Sequence of chain 1.A:
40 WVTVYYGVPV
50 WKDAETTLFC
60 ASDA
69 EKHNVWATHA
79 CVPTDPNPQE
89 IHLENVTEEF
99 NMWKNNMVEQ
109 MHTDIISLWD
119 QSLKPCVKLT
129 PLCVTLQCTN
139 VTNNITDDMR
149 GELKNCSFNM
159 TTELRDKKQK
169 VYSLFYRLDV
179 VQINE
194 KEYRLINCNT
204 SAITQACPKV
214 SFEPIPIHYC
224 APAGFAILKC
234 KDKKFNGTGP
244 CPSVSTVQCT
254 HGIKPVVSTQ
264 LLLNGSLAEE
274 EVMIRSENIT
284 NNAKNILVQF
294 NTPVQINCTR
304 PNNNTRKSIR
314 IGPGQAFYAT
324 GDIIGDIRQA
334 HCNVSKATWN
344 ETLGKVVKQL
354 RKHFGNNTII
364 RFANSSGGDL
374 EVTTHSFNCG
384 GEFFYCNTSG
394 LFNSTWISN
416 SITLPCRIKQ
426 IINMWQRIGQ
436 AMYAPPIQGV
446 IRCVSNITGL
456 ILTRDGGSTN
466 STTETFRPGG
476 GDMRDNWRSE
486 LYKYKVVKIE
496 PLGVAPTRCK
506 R

This protein binds this small molecule.
Small molecule (SMILES): CC(=O)N[C@H]1[C@H](O[C@H]2[C@H](O)[C@@H](NC(C)=O)CO[C@@H]2CO)O[C@H](CO)[C@@H](O)[C@@H]1O

Binding-site contacts:
Ligand atom C1 contacts residue ASN157 of chain 1.A at 1.4 Å.
Ligand atom C8 contacts residue THR133 of chain 1.A at 3.2 Å.
Ligand atom C7 contacts residue ASN157 of chain 1.A at 3.2 Å.
Ligand atom C8 contacts residue SER155 of chain 1.A at 4.1 Å.
Ligand atom O7 contacts residue ASN157 of chain 1.A at 3.6 Å (h-bond).
Ligand atom O5 contacts residue ASN157 of chain 1.A at 2.4 Å (h-bond).
Ligand atom C4 contacts residue ASN157 of chain 1.A at 4.2 Å.
Ligand atom C5 contacts residue ASN157 of chain 1.A at 3.7 Å.
Ligand atom C3 contacts residue ASN157 of chain 1.A at 3.8 Å.
Ligand atom C2 contacts residue ASN157 of chain 1.A at 2.5 Å.
Ligand atom N2 contacts residue ASN157 of chain 1.A at 2.9 Å (h-bond).
Ligand atom C8 contacts residue ASN157 of chain 1.A at 4.0 Å.
Ligand atom C8 contacts residue PHE156 of chain 1.A at 4.5 Å (hydrophobic).
Ligand atom C7 contacts residue THR133 of chain 1.A at 4.4 Å.